Binding-site contacts:
Ligand atom O7 contacts residue ASN296 of chain 1.B at 3.3 Å (h-bond).
Ligand atom C8 contacts residue VAL435 of chain 1.B at 3.9 Å (hydrophobic).
Ligand atom C7 contacts residue ASN296 of chain 1.B at 3.1 Å.
Ligand atom C1 contacts residue ASN296 of chain 1.B at 1.5 Å.
Ligand atom O6 contacts residue ILE317 of chain 1.B at 4.4 Å.
Ligand atom C8 contacts residue ASN296 of chain 1.B at 3.8 Å.
Ligand atom C5 contacts residue ILE317 of chain 1.B at 3.7 Å (hydrophobic).
Ligand atom C5 contacts residue ASN296 of chain 1.B at 3.7 Å.
Ligand atom O5 contacts residue ILE317 of chain 1.B at 3.1 Å.
Ligand atom C1 contacts residue ILE317 of chain 1.B at 3.7 Å (hydrophobic).
Ligand atom C2 contacts residue ASN296 of chain 1.B at 2.5 Å.
Ligand atom C6 contacts residue ILE317 of chain 1.B at 3.9 Å (hydrophobic).
Ligand atom N2 contacts residue ASN296 of chain 1.B at 2.9 Å (h-bond).
Ligand atom C4 contacts residue ASN296 of chain 1.B at 4.3 Å.
Ligand atom O5 contacts residue ASN296 of chain 1.B at 2.4 Å (h-bond).
Ligand atom C3 contacts residue ASN296 of chain 1.B at 3.8 Å.

The protein below binds the small molecule below.
Small molecule (SMILES): CC(=O)N[C@@H]1[C@@H](O)[C@H](O)[C@@H](CO)O[C@H]1O

Sequence of chain 1.B:
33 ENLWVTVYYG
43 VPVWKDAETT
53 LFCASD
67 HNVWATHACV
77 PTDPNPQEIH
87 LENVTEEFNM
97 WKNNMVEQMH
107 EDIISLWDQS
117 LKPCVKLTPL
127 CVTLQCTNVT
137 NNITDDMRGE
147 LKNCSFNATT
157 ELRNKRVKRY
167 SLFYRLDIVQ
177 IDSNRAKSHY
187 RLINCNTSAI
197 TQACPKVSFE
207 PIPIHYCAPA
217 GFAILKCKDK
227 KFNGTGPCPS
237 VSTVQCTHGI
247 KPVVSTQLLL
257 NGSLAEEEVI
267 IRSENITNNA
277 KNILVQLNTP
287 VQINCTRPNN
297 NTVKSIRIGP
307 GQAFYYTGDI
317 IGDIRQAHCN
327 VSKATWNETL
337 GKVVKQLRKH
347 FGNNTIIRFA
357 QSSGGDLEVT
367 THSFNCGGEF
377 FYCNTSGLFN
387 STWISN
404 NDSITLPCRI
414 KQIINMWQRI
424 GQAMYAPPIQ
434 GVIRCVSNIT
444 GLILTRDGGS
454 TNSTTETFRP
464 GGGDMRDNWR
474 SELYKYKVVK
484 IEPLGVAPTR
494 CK